Binding-site contacts:
Ligand atom C02 contacts residue VAL34 of chain 1.A at 4.1 Å (hydrophobic).
Ligand atom C11 contacts residue LEU16 of chain 1.B at 3.6 Å (hydrophobic).
Ligand atom C04 contacts residue LEU16 of chain 1.B at 4.4 Å (hydrophobic).
Ligand atom C05 contacts residue PRO32 of chain 1.A at 4.2 Å (hydrophobic).
Ligand atom O03 contacts residue PRO32 of chain 1.A at 3.5 Å.
Ligand atom C10 contacts residue ASP12 of chain 1.B at 3.8 Å.
Ligand atom C02 contacts residue PRO32 of chain 1.A at 3.8 Å (hydrophobic).
Ligand atom O03 contacts residue VAL34 of chain 1.A at 3.4 Å (h-bond).
Ligand atom O03 contacts residue GLU33 of chain 1.A at 3.8 Å.
Ligand atom C06 contacts residue PHE31 of chain 1.A at 3.9 Å (hydrophobic).
Ligand atom C04 contacts residue VAL34 of chain 1.A at 3.9 Å (hydrophobic).
Ligand atom C04 contacts residue GLU33 of chain 1.A at 4.3 Å.
Ligand atom F09 contacts residue GLN30 of chain 1.A at 4.4 Å.
Ligand atom C05 contacts residue VAL34 of chain 1.A at 4.0 Å (hydrophobic).
Ligand atom C02 contacts residue LYS28 of chain 1.A at 4.3 Å.
Ligand atom N01 contacts residue LYS28 of chain 1.A at 2.9 Å (salt-bridge).
Ligand atom N01 contacts residue ASP12 of chain 1.B at 2.9 Å (salt-bridge).
Ligand atom C05 contacts residue PHE31 of chain 1.A at 3.6 Å (hydrophobic).
Ligand atom C04 contacts residue ASP12 of chain 1.B at 4.5 Å.
Ligand atom C06 contacts residue GLN30 of chain 1.A at 4.4 Å.
Ligand atom N01 contacts residue PRO32 of chain 1.A at 4.0 Å.
Ligand atom C02 contacts residue TYR35 of chain 1.A at 4.0 Å (hydrophobic).
Ligand atom O03 contacts residue TYR35 of chain 1.A at 2.9 Å (h-bond).
Ligand atom C05 contacts residue GLU33 of chain 1.A at 3.6 Å.
Ligand atom C11 contacts residue ASP12 of chain 1.B at 3.7 Å.
Ligand atom C02 contacts residue GLU33 of chain 1.A at 4.2 Å.
Ligand atom C02 contacts residue ASP12 of chain 1.B at 4.0 Å.
Ligand atom N01 contacts residue TYR35 of chain 1.A at 4.2 Å.

The small molecule below binds the protein below.
Small molecule (SMILES): NC(=O)C1CCC(F)(F)CC1

Sequence of chain 1.A:
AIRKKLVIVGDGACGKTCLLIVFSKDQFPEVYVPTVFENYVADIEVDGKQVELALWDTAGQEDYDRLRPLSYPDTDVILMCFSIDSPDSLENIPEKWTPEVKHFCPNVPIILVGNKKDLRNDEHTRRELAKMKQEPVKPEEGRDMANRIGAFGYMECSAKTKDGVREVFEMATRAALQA

Sequence of chain 1.B:
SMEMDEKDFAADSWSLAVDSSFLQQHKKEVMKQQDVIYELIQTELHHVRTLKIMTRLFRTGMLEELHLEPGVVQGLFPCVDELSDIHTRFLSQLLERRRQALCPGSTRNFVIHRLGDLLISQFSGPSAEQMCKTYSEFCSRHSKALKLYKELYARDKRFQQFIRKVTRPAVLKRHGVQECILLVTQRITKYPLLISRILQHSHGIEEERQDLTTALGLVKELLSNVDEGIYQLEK